Sequence of chain 1.A:
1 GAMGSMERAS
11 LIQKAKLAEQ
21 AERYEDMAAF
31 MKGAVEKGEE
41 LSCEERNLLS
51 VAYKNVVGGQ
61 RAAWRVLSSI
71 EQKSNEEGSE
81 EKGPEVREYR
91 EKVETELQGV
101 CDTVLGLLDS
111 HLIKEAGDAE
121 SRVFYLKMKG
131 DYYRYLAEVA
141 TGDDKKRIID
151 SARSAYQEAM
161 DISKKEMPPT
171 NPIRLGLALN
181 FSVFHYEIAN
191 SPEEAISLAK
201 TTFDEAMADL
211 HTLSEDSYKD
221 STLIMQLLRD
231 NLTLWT

This protein binds this small molecule.
Small molecule (SMILES): CSCC[C@H](NC(=O)[C@H](COP(=O)(O)O)NC(=O)[C@H](Cc1c[nH]cn1)NC(=O)[C@H](CO)NC(=O)[C@H](C)N)C(=O)N1CCC[C@H]1C(=O)N[C@@H](CO)C(=O)N[C@@H](C)C(=O)N[C@@H](C)C(=O)N[C@H](C=O)CS

Binding-site contacts:
Ligand atom N contacts residue MG1 of chain 1.F at 3.3 Å.
Ligand atom O3P contacts residue TYR135 of chain 1.A at 2.7 Å (h-bond).
Ligand atom N contacts residue ASN47 of chain 1.A at 3.0 Å (h-bond).
Ligand atom O1P contacts residue ARG61 of chain 1.A at 3.1 Å (salt-bridge).
Ligand atom O contacts residue ASN180 of chain 1.A at 3.3 Å (h-bond).
Ligand atom O contacts residue LEU234 of chain 1.A at 3.5 Å.
Ligand atom CB contacts residue SER50 of chain 1.A at 3.2 Å.
Ligand atom N contacts residue ASN231 of chain 1.A at 3.0 Å (h-bond).
Ligand atom C contacts residue SER50 of chain 1.A at 3.0 Å.
Ligand atom O3P contacts residue ARG134 of chain 1.A at 2.9 Å (salt-bridge).
Ligand atom CB contacts residue GLU187 of chain 1.A at 3.1 Å.
Ligand atom CA contacts residue ASN180 of chain 1.A at 3.2 Å.
Ligand atom CB contacts residue CYS43 of chain 1.A at 3.1 Å (hydrophobic).
Ligand atom N contacts residue ASN180 of chain 1.A at 2.9 Å (h-bond).
Ligand atom O contacts residue MG1 of chain 1.F at 3.2 Å.
Ligand atom OG contacts residue TRP235 of chain 1.A at 3.4 Å (h-bond).
Ligand atom CA contacts residue MG1 of chain 1.F at 3.5 Å.
Ligand atom CA contacts residue ASN47 of chain 1.A at 3.5 Å.
Ligand atom CA contacts residue SER50 of chain 1.A at 3.6 Å.
Ligand atom O contacts residue SER50 of chain 1.A at 2.5 Å (h-bond).
Ligand atom CB contacts residue ASN47 of chain 1.A at 3.5 Å.
Ligand atom O contacts residue VAL183 of chain 1.A at 3.4 Å.
Ligand atom N contacts residue MG1 of chain 1.F at 3.2 Å.
Ligand atom CB contacts residue ASP220 of chain 1.A at 3.6 Å.
Ligand atom O contacts residue ASN231 of chain 1.A at 3.1 Å (h-bond).
Ligand atom O1P contacts residue ARG134 of chain 1.A at 2.8 Å (salt-bridge).
Ligand atom C contacts residue MG1 of chain 1.F at 3.0 Å.
Ligand atom SG contacts residue ASN47 of chain 1.A at 3.5 Å (h-bond).
Ligand atom ND1 contacts residue ASN231 of chain 1.A at 3.3 Å (h-bond).
Ligand atom O contacts residue ASN47 of chain 1.A at 2.9 Å (h-bond).
Ligand atom CG contacts residue LYS54 of chain 1.A at 3.1 Å.
Ligand atom OG contacts residue GLU187 of chain 1.A at 2.9 Å (salt-bridge).
Ligand atom CA contacts residue ASN231 of chain 1.A at 3.6 Å.
Ligand atom O2P contacts residue ARG61 of chain 1.A at 2.9 Å (salt-bridge).
Ligand atom O contacts residue LYS127 of chain 1.A at 2.8 Å (salt-bridge).
Ligand atom O3P contacts residue MG1 of chain 1.F at 2.8 Å.
Ligand atom SG contacts residue CYS43 of chain 1.A at 2.1 Å (h-bond).
Ligand atom C contacts residue ASN180 of chain 1.A at 3.5 Å.
Ligand atom CB contacts residue ASN180 of chain 1.A at 3.2 Å.
Ligand atom CB contacts residue ILE173 of chain 1.A at 3.4 Å (hydrophobic).